This protein binds this small molecule.
Small molecule (SMILES): Nc1ncnc2c1ncn2[C@@H]1O[C@H](COP(=O)(O)OP(=O)(O)OP(O)(O)=S)[C@@H](O)[C@H]1O

Binding-site contacts:
Ligand atom C5 contacts residue MET214 of chain 1.SA at 3.1 Å (hydrophobic).
Ligand atom PA contacts residue ARG305 of chain 1.PA at 3.4 Å.
Ligand atom C2 contacts residue GLY372 of chain 1.SA at 3.2 Å.
Ligand atom O2G contacts residue GLY209 of chain 1.SA at 3.5 Å (h-bond).
Ligand atom O3B contacts residue LYS212 of chain 1.SA at 3.3 Å.
Ligand atom S1G contacts residue ARG308 of chain 1.PA at 2.7 Å (salt-bridge).
Ligand atom O2A contacts residue THR213 of chain 1.SA at 3.3 Å.
Ligand atom C8 contacts residue MET214 of chain 1.SA at 3.2 Å (hydrophobic).
Ligand atom O2A contacts residue ASP279 of chain 1.PA at 2.6 Å (salt-bridge).
Ligand atom O2B contacts residue ASP279 of chain 1.PA at 3.7 Å.
Ligand atom O2G contacts residue ARG308 of chain 1.PA at 3.1 Å (salt-bridge).
Ligand atom O2G contacts residue ARG305 of chain 1.PA at 3.5 Å (salt-bridge).
Ligand atom O2' contacts residue ASN376 of chain 1.SA at 2.7 Å (h-bond).
Ligand atom O1A contacts residue MET214 of chain 1.SA at 2.9 Å (h-bond).
Ligand atom O3G contacts residue PRO208 of chain 1.SA at 3.3 Å.
Ligand atom O2B contacts residue ARG305 of chain 1.PA at 2.4 Å (salt-bridge).
Ligand atom O1A contacts residue GLY211 of chain 1.SA at 3.6 Å.
Ligand atom N1 contacts residue ILE344 of chain 1.SA at 3.7 Å.
Ligand atom C5' contacts residue GLY211 of chain 1.SA at 3.6 Å.
Ligand atom O5' contacts residue ARG305 of chain 1.PA at 3.3 Å (salt-bridge).
Ligand atom O1A contacts residue LYS212 of chain 1.SA at 3.5 Å (salt-bridge).
Ligand atom N6 contacts residue GLY168 of chain 1.SA at 3.0 Å (h-bond).
Ligand atom C6 contacts residue MET214 of chain 1.SA at 3.6 Å (hydrophobic).
Ligand atom O3A contacts residue THR213 of chain 1.SA at 3.5 Å (h-bond).
Ligand atom O3A contacts residue GLY211 of chain 1.SA at 3.6 Å.
Ligand atom O1B contacts residue ASP279 of chain 1.PA at 3.3 Å (salt-bridge).
Ligand atom O3A contacts residue LYS212 of chain 1.SA at 2.7 Å (salt-bridge).
Ligand atom N7 contacts residue MET214 of chain 1.SA at 2.3 Å.
Ligand atom O3G contacts residue LYS212 of chain 1.SA at 3.3 Å.
Ligand atom C2' contacts residue ASN376 of chain 1.SA at 3.7 Å.
Ligand atom O1A contacts residue THR213 of chain 1.SA at 3.4 Å (h-bond).
Ligand atom N3 contacts residue GLY372 of chain 1.SA at 3.1 Å (h-bond).
Ligand atom O2A contacts residue ARG305 of chain 1.PA at 2.4 Å (salt-bridge).
Ligand atom O3G contacts residue ASN312 of chain 1.SA at 3.6 Å.
Ligand atom PB contacts residue ARG305 of chain 1.PA at 3.6 Å.
Ligand atom O1B contacts residue THR213 of chain 1.SA at 3.3 Å.
Ligand atom O2G contacts residue PRO208 of chain 1.SA at 3.5 Å.
Ligand atom C1' contacts residue ASN376 of chain 1.SA at 3.6 Å.
Ligand atom PA contacts residue LYS212 of chain 1.SA at 3.6 Å.
Ligand atom N6 contacts residue MET214 of chain 1.SA at 3.4 Å.

Sequence of chain 1.SA:
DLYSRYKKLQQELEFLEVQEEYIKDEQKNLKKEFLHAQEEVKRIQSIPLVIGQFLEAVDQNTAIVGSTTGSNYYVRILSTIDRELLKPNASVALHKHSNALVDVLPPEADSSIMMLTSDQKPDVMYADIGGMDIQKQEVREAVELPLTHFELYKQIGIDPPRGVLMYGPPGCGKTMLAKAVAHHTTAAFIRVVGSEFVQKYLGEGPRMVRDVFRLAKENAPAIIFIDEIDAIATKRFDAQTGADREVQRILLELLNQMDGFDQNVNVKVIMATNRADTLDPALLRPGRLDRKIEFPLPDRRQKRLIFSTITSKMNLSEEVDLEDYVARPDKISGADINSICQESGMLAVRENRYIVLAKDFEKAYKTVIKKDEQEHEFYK

Sequence of chain 1.PA:
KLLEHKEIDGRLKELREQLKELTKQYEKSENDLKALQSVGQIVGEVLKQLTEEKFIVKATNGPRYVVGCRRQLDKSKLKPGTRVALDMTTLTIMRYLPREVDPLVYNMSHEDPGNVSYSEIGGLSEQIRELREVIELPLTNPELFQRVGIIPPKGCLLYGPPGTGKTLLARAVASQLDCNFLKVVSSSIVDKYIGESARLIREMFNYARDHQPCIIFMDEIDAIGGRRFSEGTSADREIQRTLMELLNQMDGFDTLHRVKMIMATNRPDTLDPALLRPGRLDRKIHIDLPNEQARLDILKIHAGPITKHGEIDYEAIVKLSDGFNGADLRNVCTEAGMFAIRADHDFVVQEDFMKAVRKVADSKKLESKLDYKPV